Sequence of chain 1.T:
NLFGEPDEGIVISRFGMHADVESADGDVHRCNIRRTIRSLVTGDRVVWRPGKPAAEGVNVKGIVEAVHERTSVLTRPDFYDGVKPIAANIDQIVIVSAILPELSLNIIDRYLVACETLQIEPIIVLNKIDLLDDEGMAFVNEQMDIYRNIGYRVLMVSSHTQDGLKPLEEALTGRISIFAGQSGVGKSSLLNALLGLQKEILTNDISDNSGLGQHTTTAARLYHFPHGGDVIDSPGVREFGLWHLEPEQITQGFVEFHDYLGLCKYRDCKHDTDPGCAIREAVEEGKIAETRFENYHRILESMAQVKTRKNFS

The small molecule below binds the protein below.
Small molecule (SMILES): Nc1nc2c(ncn2[C@@H]2O[C@H](CO[P](=O)(O)O[P](=O)(O)NP(=O)(O)O)[C@@H](O)[C@H]2O)c(=O)[nH]1

Binding-site contacts:
Ligand atom O6 contacts residue HIS160 of chain 1.T at 3.3 Å (h-bond).
Ligand atom O3G contacts residue HIS215 of chain 1.T at 3.3 Å.
Ligand atom N7 contacts residue SER159 of chain 1.T at 3.4 Å.
Ligand atom O3G contacts residue THR216 of chain 1.T at 2.5 Å (h-bond).
Ligand atom N7 contacts residue ASN127 of chain 1.T at 3.3 Å (h-bond).
Ligand atom PB contacts residue LYS187 of chain 1.T at 3.4 Å.
Ligand atom O1G contacts residue MG1 of chain 1.OC at 2.1 Å.
Ligand atom O6 contacts residue SER159 of chain 1.T at 2.8 Å (h-bond).
Ligand atom O2B contacts residue LYS187 of chain 1.T at 2.6 Å (salt-bridge).
Ligand atom O2G contacts residue GLY184 of chain 1.T at 3.2 Å (h-bond).
Ligand atom PB contacts residue MG1 of chain 1.OC at 3.2 Å.
Ligand atom C6 contacts residue SER158 of chain 1.T at 3.4 Å.
Ligand atom O1A contacts residue ASP205 of chain 1.T at 3.2 Å (salt-bridge).
Ligand atom O6 contacts residue ASN127 of chain 1.T at 3.1 Å (h-bond).
Ligand atom C5' contacts residue SER207 of chain 1.T at 3.3 Å.
Ligand atom PG contacts residue MG1 of chain 1.OC at 3.2 Å.
Ligand atom O2A contacts residue GLY186 of chain 1.T at 3.3 Å.
Ligand atom O3G contacts residue GLN214 of chain 1.T at 3.4 Å (h-bond).
Ligand atom N1 contacts residue ASP130 of chain 1.T at 3.2 Å (salt-bridge).
Ligand atom O2A contacts residue SER188 of chain 1.T at 2.7 Å (h-bond).
Ligand atom O2B contacts residue GLY186 of chain 1.T at 3.1 Å (h-bond).
Ligand atom O1B contacts residue LYS187 of chain 1.T at 3.2 Å (salt-bridge).
Ligand atom O2A contacts residue SER189 of chain 1.T at 2.9 Å (h-bond).
Ligand atom N3B contacts residue MG1 of chain 1.OC at 3.3 Å.
Ligand atom N7 contacts residue SER189 of chain 1.T at 3.2 Å (h-bond).
Ligand atom N3 contacts residue HIS160 of chain 1.T at 3.2 Å (h-bond).
Ligand atom O2' contacts residue HIS160 of chain 1.T at 3.2 Å (h-bond).
Ligand atom O1G contacts residue LYS187 of chain 1.T at 3.4 Å.
Ligand atom O6 contacts residue SER158 of chain 1.T at 2.4 Å (h-bond).
Ligand atom O4' contacts residue LYS128 of chain 1.T at 3.3 Å.
Ligand atom C2 contacts residue HIS160 of chain 1.T at 3.2 Å.
Ligand atom C8 contacts residue SER189 of chain 1.T at 3.1 Å.
Ligand atom O3A contacts residue GLY186 of chain 1.T at 3.2 Å (h-bond).
Ligand atom O1G contacts residue THR217 of chain 1.T at 3.3 Å.
Ligand atom O2B contacts residue VAL185 of chain 1.T at 2.9 Å (h-bond).
Ligand atom O2A contacts residue LYS187 of chain 1.T at 3.1 Å (salt-bridge).
Ligand atom O1B contacts residue SER188 of chain 1.T at 2.8 Å (h-bond).
Ligand atom O1B contacts residue MG1 of chain 1.OC at 2.1 Å.
Ligand atom O3G contacts residue THR217 of chain 1.T at 3.1 Å (h-bond).
Ligand atom O2G contacts residue LYS187 of chain 1.T at 2.7 Å (salt-bridge).